A small-molecule ligand and the protein it binds are described below.
Small molecule (SMILES): O=c1[nH]c(=O)c2nn[nH]c2[nH]1

Binding-site contacts:
Ligand atom N9 contacts residue ARG177 of chain 3.A at 3.9 Å.
Ligand atom N8 contacts residue THR58 of chain 4.A at 3.3 Å (h-bond).
Ligand atom C4 contacts residue ARG177 of chain 3.A at 3.8 Å.
Ligand atom N9 contacts residue PHE160 of chain 3.A at 3.5 Å.
Ligand atom N7 contacts residue ALA57 of chain 4.A at 3.5 Å.
Ligand atom N8 contacts residue LEU171 of chain 3.A at 3.8 Å.
Ligand atom N9 contacts residue LEU171 of chain 3.A at 4.0 Å.
Ligand atom O6 contacts residue PHE160 of chain 3.A at 4.0 Å.
Ligand atom C4 contacts residue ASN255 of chain 3.A at 3.9 Å.
Ligand atom C5 contacts residue THR58 of chain 4.A at 3.9 Å.
Ligand atom O6 contacts residue THR58 of chain 4.A at 3.8 Å.
Ligand atom N8 contacts residue ASP59 of chain 4.A at 3.9 Å.
Ligand atom N3 contacts residue PHE160 of chain 3.A at 3.8 Å.
Ligand atom O2 contacts residue GLN229 of chain 3.A at 3.8 Å.
Ligand atom O2 contacts residue ARG177 of chain 3.A at 2.8 Å (salt-bridge).
Ligand atom O6 contacts residue ILE55 of chain 4.A at 3.5 Å.
Ligand atom N7 contacts residue PHE160 of chain 3.A at 3.7 Å.
Ligand atom O6 contacts residue GLN229 of chain 3.A at 2.9 Å (h-bond).
Ligand atom C2 contacts residue ASN255 of chain 3.A at 3.8 Å.
Ligand atom N8 contacts residue ALA57 of chain 4.A at 3.8 Å.
Ligand atom C4 contacts residue PHE160 of chain 3.A at 3.4 Å (hydrophobic).
Ligand atom O2 contacts residue PHE160 of chain 3.A at 3.9 Å.
Ligand atom O2 contacts residue SER227 of chain 3.A at 3.6 Å.
Ligand atom O2 contacts residue VAL228 of chain 3.A at 2.9 Å (h-bond).
Ligand atom C2 contacts residue ARG177 of chain 3.A at 3.6 Å.
Ligand atom N3 contacts residue ASN255 of chain 3.A at 3.3 Å (h-bond).
Ligand atom C2 contacts residue VAL228 of chain 3.A at 4.0 Å (hydrophobic).
Ligand atom N1 contacts residue GLN229 of chain 3.A at 3.0 Å (h-bond).
Ligand atom O6 contacts residue ILE289 of chain 3.A at 4.0 Å.
Ligand atom N7 contacts residue THR58 of chain 4.A at 2.8 Å (h-bond).
Ligand atom C6 contacts residue PHE160 of chain 3.A at 3.5 Å (hydrophobic).
Ligand atom C6 contacts residue GLN229 of chain 3.A at 3.7 Å.
Ligand atom O6 contacts residue TYR9 of chain 4.A at 3.8 Å.
Ligand atom N8 contacts residue PHE160 of chain 3.A at 3.6 Å.
Ligand atom N1 contacts residue PHE160 of chain 3.A at 3.6 Å.
Ligand atom C2 contacts residue GLN229 of chain 3.A at 3.9 Å.
Ligand atom C2 contacts residue PHE160 of chain 3.A at 3.7 Å (hydrophobic).
Ligand atom N3 contacts residue ARG177 of chain 3.A at 3.0 Å (salt-bridge).
Ligand atom C5 contacts residue PHE160 of chain 3.A at 3.4 Å (hydrophobic).
Ligand atom N9 contacts residue THR58 of chain 4.A at 4.0 Å.

Sequence of chain 3.A:
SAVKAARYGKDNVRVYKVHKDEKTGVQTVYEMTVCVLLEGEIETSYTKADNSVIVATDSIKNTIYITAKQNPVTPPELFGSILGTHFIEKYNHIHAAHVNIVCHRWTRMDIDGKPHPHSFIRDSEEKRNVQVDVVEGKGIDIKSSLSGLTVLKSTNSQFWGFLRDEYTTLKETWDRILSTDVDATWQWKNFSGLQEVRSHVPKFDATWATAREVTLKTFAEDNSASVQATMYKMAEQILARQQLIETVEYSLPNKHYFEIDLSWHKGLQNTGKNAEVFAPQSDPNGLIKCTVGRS

Sequence of chain 4.A:
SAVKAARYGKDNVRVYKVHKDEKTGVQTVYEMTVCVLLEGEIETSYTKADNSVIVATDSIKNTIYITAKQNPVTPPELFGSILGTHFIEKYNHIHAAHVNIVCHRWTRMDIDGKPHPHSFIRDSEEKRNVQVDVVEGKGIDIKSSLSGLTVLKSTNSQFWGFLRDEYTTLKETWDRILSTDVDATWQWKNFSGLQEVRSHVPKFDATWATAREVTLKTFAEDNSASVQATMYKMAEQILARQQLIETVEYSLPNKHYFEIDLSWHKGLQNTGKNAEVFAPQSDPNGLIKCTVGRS